This protein binds this small molecule.
Small molecule (SMILES): CC(=O)N[C@@H]1[C@@H](O)[C@H](O)[C@@H](CO)O[C@H]1O

Binding-site contacts:
Ligand atom C4 contacts residue ASN24 of chain 1.H at 4.2 Å.
Ligand atom O7 contacts residue ASN24 of chain 1.H at 4.5 Å.
Ligand atom O5 contacts residue THR9 of chain 1.H at 4.3 Å.
Ligand atom C2 contacts residue ASN24 of chain 1.H at 2.4 Å.
Ligand atom C8 contacts residue ASN24 of chain 1.H at 4.1 Å.
Ligand atom C5 contacts residue ASN24 of chain 1.H at 3.6 Å.
Ligand atom C1 contacts residue THR9 of chain 1.H at 3.8 Å.
Ligand atom C8 contacts residue SER22 of chain 1.H at 4.0 Å.
Ligand atom N2 contacts residue ASN24 of chain 1.H at 2.9 Å (h-bond).
Ligand atom O5 contacts residue ASN24 of chain 1.H at 2.3 Å (h-bond).
Ligand atom C1 contacts residue ASN24 of chain 1.H at 1.4 Å.
Ligand atom C3 contacts residue ASN24 of chain 1.H at 3.8 Å.
Ligand atom C7 contacts residue ASN24 of chain 1.H at 3.9 Å.

Sequence of chain 1.H:
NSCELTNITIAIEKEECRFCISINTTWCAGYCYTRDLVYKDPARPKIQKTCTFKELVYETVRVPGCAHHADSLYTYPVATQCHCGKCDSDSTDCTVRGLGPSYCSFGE